Binding-site contacts:
Ligand atom C20 contacts residue GLY150 of chain 2.A at 3.8 Å.
Ligand atom C8 contacts residue TRP472 of chain 2.A at 3.5 Å (hydrophobic).
Ligand atom C20 contacts residue PHE330 of chain 2.A at 3.8 Å (hydrophobic).
Ligand atom C21 contacts residue GLY150 of chain 2.A at 3.6 Å.
Ligand atom C22 contacts residue PPI1 of chain 2.C at 3.2 Å.
Ligand atom C19 contacts residue TYR71 of chain 2.A at 3.2 Å (hydrophobic).
Ligand atom C12 contacts residue TRP83 of chain 2.A at 3.6 Å (hydrophobic).
Ligand atom C6 contacts residue TRP83 of chain 2.A at 3.6 Å (hydrophobic).
Ligand atom C1 contacts residue TRP83 of chain 2.A at 3.4 Å (hydrophobic).
Ligand atom C14 contacts residue HIS480 of chain 2.A at 3.3 Å.
Ligand atom C3 contacts residue PPI1 of chain 2.C at 3.6 Å.
Ligand atom C3 contacts residue GLY150 of chain 2.A at 3.5 Å.
Ligand atom C9 contacts residue HIS480 of chain 2.A at 3.8 Å.
Ligand atom C2 contacts residue GLU237 of chain 2.A at 3.3 Å.
Ligand atom C11 contacts residue HIS480 of chain 2.A at 3.3 Å.
Ligand atom C13 contacts residue HIS480 of chain 2.A at 3.9 Å.
Ligand atom C9 contacts residue TRP83 of chain 2.A at 3.3 Å (hydrophobic).
Ligand atom C6 contacts residue TYR370 of chain 2.A at 3.4 Å (hydrophobic).
Ligand atom N10 contacts residue HIS480 of chain 2.A at 3.2 Å (h-bond).
Ligand atom C1 contacts residue HIS480 of chain 2.A at 3.5 Å.
Ligand atom C21 contacts residue PHE330 of chain 2.A at 3.7 Å (hydrophobic).
Ligand atom C8 contacts residue TRP83 of chain 2.A at 3.8 Å (hydrophobic).
Ligand atom C2 contacts residue TYR162 of chain 2.A at 3.7 Å (hydrophobic).
Ligand atom C17 contacts residue TYR370 of chain 2.A at 3.1 Å (hydrophobic).
Ligand atom N15 contacts residue TRP83 of chain 2.A at 3.7 Å.
Ligand atom C7 contacts residue TRP83 of chain 2.A at 3.8 Å (hydrophobic).
Ligand atom C11 contacts residue TRP83 of chain 2.A at 3.5 Å (hydrophobic).
Ligand atom C7 contacts residue TRP472 of chain 2.A at 3.7 Å (hydrophobic).
Ligand atom C21 contacts residue GLY151 of chain 2.A at 3.6 Å.
Ligand atom C2 contacts residue TRP83 of chain 2.A at 3.4 Å (hydrophobic).
Ligand atom C21 contacts residue PPI1 of chain 2.C at 3.7 Å.
Ligand atom C13 contacts residue TRP83 of chain 2.A at 3.5 Å (hydrophobic).
Ligand atom C3 contacts residue GLY149 of chain 2.A at 3.7 Å.
Ligand atom C5 contacts residue TRP83 of chain 2.A at 3.6 Å (hydrophobic).
Ligand atom N10 contacts residue TRP83 of chain 2.A at 3.3 Å.
Ligand atom C8 contacts residue TYR370 of chain 2.A at 3.8 Å (hydrophobic).
Ligand atom C7 contacts residue TYR370 of chain 2.A at 3.2 Å (hydrophobic).
Ligand atom C18 contacts residue TYR370 of chain 2.A at 3.6 Å (hydrophobic).
Ligand atom C1 contacts residue GLU237 of chain 2.A at 3.8 Å.
Ligand atom C14 contacts residue TRP83 of chain 2.A at 3.3 Å (hydrophobic).

This small molecule binds to this protein.
Small molecule (SMILES): c1ccc(CNc2c3c(nc4ccccc24)CCCC3)cc1

Sequence of chain 2.A:
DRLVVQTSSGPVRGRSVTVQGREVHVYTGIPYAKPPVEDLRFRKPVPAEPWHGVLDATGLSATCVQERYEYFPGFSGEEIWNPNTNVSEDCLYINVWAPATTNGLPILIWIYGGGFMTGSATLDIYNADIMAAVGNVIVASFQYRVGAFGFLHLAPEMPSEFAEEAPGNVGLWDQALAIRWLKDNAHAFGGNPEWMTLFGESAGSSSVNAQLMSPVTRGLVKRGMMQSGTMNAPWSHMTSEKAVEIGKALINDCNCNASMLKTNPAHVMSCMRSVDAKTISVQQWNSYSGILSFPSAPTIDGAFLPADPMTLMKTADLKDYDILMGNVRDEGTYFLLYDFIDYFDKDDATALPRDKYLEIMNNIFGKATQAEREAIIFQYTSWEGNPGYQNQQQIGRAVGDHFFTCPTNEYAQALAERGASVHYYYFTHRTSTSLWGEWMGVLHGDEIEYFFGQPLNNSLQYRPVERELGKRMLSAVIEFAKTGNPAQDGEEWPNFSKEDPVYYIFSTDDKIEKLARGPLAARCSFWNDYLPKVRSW